The protein below binds the small molecule below.
Small molecule (SMILES): [H]/N=C(/Nc1ccc2c(ccn2C2CCNCC2)c1)c1cccs1

Sequence of chain 1.B:
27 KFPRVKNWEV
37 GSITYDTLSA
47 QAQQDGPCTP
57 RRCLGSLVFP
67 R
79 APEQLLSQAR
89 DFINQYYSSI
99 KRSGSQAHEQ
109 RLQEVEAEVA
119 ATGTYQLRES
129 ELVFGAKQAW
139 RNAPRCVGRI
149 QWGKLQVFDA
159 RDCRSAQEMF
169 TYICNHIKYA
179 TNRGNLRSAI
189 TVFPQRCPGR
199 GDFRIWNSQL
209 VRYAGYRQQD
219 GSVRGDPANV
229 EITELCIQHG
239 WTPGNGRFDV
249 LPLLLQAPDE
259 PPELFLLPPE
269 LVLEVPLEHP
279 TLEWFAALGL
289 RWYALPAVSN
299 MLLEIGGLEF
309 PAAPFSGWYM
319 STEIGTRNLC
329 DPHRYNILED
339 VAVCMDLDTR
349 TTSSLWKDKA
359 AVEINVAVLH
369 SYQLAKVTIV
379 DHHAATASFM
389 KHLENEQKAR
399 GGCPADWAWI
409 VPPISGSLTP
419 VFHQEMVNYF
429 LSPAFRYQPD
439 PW

Binding-site contacts:
Ligand atom C12 contacts residue GLN207 of chain 1.B at 4.0 Å.
Ligand atom C13 contacts residue VAL296 of chain 1.B at 3.9 Å (hydrophobic).
Ligand atom N08 contacts residue GLU321 of chain 1.B at 2.9 Å (salt-bridge).
Ligand atom C12 contacts residue GLU321 of chain 1.B at 3.4 Å.
Ligand atom C05 contacts residue HEM1 of chain 1.N at 3.7 Å.
Ligand atom N19 contacts residue VAL296 of chain 1.B at 3.7 Å.
Ligand atom C04 contacts residue PRO294 of chain 1.B at 3.2 Å (hydrophobic).
Ligand atom C15 contacts residue HEM1 of chain 1.N at 3.5 Å.
Ligand atom S01 contacts residue HEM1 of chain 1.N at 3.1 Å (h-bond).
Ligand atom C13 contacts residue GLN207 of chain 1.B at 3.6 Å.
Ligand atom C05 contacts residue PRO294 of chain 1.B at 3.7 Å (hydrophobic).
Ligand atom C04 contacts residue VAL296 of chain 1.B at 3.7 Å (hydrophobic).
Ligand atom C15 contacts residue VAL296 of chain 1.B at 3.6 Å (hydrophobic).
Ligand atom N08 contacts residue PRO294 of chain 1.B at 4.1 Å.
Ligand atom C05 contacts residue PHE313 of chain 1.B at 3.6 Å (hydrophobic).
Ligand atom C04 contacts residue PHE313 of chain 1.B at 3.6 Å (hydrophobic).
Ligand atom C16 contacts residue HEM1 of chain 1.N at 3.3 Å.
Ligand atom C18 contacts residue VAL296 of chain 1.B at 3.9 Å (hydrophobic).
Ligand atom C11 contacts residue GLU321 of chain 1.B at 3.2 Å.
Ligand atom C04 contacts residue GLY315 of chain 1.B at 4.0 Å.
Ligand atom C06 contacts residue HEM1 of chain 1.N at 4.1 Å.
Ligand atom C11 contacts residue HEM1 of chain 1.N at 3.8 Å.
Ligand atom C17 contacts residue VAL296 of chain 1.B at 3.9 Å (hydrophobic).
Ligand atom C02 contacts residue PRO294 of chain 1.B at 3.9 Å (hydrophobic).
Ligand atom C14 contacts residue VAL296 of chain 1.B at 3.5 Å (hydrophobic).
Ligand atom C14 contacts residue HEM1 of chain 1.N at 4.0 Å.
Ligand atom C06 contacts residue GLU321 of chain 1.B at 3.5 Å.
Ligand atom N08 contacts residue HEM1 of chain 1.N at 3.5 Å.
Ligand atom N08 contacts residue TYR317 of chain 1.B at 4.1 Å.
Ligand atom C25 contacts residue HEM1 of chain 1.N at 3.5 Å.
Ligand atom C04 contacts residue SER314 of chain 1.B at 3.9 Å.
Ligand atom N07 contacts residue GLU321 of chain 1.B at 2.6 Å (salt-bridge).
Ligand atom C06 contacts residue PRO294 of chain 1.B at 4.0 Å (hydrophobic).
Ligand atom N08 contacts residue TRP316 of chain 1.B at 3.1 Å (h-bond).
Ligand atom C03 contacts residue PRO294 of chain 1.B at 3.5 Å (hydrophobic).
Ligand atom C17 contacts residue HEM1 of chain 1.N at 3.6 Å.
Ligand atom S01 contacts residue GLY315 of chain 1.B at 3.7 Å.
Ligand atom C03 contacts residue VAL296 of chain 1.B at 3.6 Å (hydrophobic).
Ligand atom C05 contacts residue GLY315 of chain 1.B at 3.2 Å.
Ligand atom C05 contacts residue SER314 of chain 1.B at 3.5 Å.